Binding-site contacts:
Ligand atom C16 contacts residue VAL208 of chain 1.E at 3.8 Å (hydrophobic).
Ligand atom C12 contacts residue HIS293 of chain 1.E at 3.3 Å.
Ligand atom C5 contacts residue PHE201 of chain 1.E at 4.3 Å (hydrophobic).
Ligand atom C6 contacts residue LEU305 of chain 1.E at 3.9 Å (hydrophobic).
Ligand atom C6 contacts residue ASN295 of chain 1.E at 3.9 Å.
Ligand atom C3 contacts residue VAL208 of chain 1.E at 3.2 Å (hydrophobic).
Ligand atom C14 contacts residue PHE350 of chain 1.E at 4.4 Å (hydrophobic).
Ligand atom C6 contacts residue HIS207 of chain 1.E at 4.2 Å.
Ligand atom C5 contacts residue HIS207 of chain 1.E at 4.2 Å.
Ligand atom C3 contacts residue GLY205 of chain 1.E at 4.2 Å.
Ligand atom C13 contacts residue LEU223 of chain 1.E at 3.6 Å (hydrophobic).
Ligand atom C14 contacts residue LEU260 of chain 1.E at 3.4 Å (hydrophobic).
Ligand atom C4 contacts residue GLY205 of chain 1.E at 3.7 Å.
Ligand atom C14 contacts residue VAL208 of chain 1.E at 4.1 Å (hydrophobic).
Ligand atom C17 contacts residue HIS293 of chain 1.E at 3.4 Å.
Ligand atom C2 contacts residue VAL208 of chain 1.E at 3.5 Å (hydrophobic).
Ligand atom C3 contacts residue ASN295 of chain 1.E at 3.9 Å.
Ligand atom C13 contacts residue HIS293 of chain 1.E at 4.1 Å.
Ligand atom C5 contacts residue ASN200 of chain 1.E at 3.5 Å.
Ligand atom C16 contacts residue HIS293 of chain 1.E at 4.1 Å.
Ligand atom C3 contacts residue ASP204 of chain 1.E at 4.2 Å.
Ligand atom C12 contacts residue LEU223 of chain 1.E at 3.9 Å (hydrophobic).
Ligand atom C2 contacts residue LEU305 of chain 1.E at 4.3 Å (hydrophobic).
Ligand atom C12 contacts residue ILE253 of chain 1.E at 4.0 Å (hydrophobic).
Ligand atom C15 contacts residue VAL208 of chain 1.E at 3.9 Å (hydrophobic).
Ligand atom C15 contacts residue LEU356 of chain 1.E at 4.3 Å (hydrophobic).
Ligand atom C4 contacts residue ASP204 of chain 1.E at 3.4 Å.
Ligand atom C1 contacts residue ASN295 of chain 1.E at 4.3 Å.
Ligand atom C5 contacts residue ASP204 of chain 1.E at 3.6 Å.
Ligand atom C5 contacts residue ASN295 of chain 1.E at 3.5 Å.
Ligand atom C15 contacts residue PHE350 of chain 1.E at 4.1 Å (hydrophobic).
Ligand atom C1 contacts residue LEU305 of chain 1.E at 3.6 Å (hydrophobic).
Ligand atom C2 contacts residue ASN295 of chain 1.E at 4.3 Å.
Ligand atom C14 contacts residue LEU356 of chain 1.E at 3.8 Å (hydrophobic).
Ligand atom C17 contacts residue ILE253 of chain 1.E at 4.1 Å (hydrophobic).
Ligand atom C13 contacts residue LEU260 of chain 1.E at 3.5 Å (hydrophobic).
Ligand atom C4 contacts residue VAL208 of chain 1.E at 3.7 Å (hydrophobic).
Ligand atom C4 contacts residue ASN295 of chain 1.E at 3.3 Å.
Ligand atom C1 contacts residue VAL208 of chain 1.E at 4.2 Å (hydrophobic).
Ligand atom C6 contacts residue ASN200 of chain 1.E at 4.3 Å.

Sequence of chain 1.E:
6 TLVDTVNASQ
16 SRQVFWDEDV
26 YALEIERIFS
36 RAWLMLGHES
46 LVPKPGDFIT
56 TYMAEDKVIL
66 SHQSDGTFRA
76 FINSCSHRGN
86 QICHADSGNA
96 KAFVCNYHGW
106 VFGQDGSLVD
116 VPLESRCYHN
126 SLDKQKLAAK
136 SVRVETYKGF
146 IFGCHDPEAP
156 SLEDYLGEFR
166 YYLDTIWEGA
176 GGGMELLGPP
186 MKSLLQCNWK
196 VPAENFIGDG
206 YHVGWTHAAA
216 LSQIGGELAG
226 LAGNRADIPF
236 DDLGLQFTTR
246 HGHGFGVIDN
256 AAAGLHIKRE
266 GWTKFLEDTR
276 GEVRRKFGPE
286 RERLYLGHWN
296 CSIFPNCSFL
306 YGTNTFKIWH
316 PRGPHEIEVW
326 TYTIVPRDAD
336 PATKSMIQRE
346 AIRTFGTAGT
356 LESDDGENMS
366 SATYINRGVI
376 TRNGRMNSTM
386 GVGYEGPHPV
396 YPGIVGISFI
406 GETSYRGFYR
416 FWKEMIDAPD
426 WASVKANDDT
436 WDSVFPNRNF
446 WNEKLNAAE

The small molecule below binds the protein below.
Small molecule (SMILES): c1ccc(-c2ccccc2)cc1